Sequence of chain 1.C:
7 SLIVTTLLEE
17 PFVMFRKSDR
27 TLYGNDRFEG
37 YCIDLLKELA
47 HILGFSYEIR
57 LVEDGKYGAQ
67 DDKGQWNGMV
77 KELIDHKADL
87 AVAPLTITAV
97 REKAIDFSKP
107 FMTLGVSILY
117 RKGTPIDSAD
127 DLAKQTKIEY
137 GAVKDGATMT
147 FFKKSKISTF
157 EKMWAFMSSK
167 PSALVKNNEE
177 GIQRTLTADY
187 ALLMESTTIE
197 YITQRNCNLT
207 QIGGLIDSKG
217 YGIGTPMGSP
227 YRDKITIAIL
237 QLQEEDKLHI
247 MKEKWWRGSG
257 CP

Sequence of chain 1.B:
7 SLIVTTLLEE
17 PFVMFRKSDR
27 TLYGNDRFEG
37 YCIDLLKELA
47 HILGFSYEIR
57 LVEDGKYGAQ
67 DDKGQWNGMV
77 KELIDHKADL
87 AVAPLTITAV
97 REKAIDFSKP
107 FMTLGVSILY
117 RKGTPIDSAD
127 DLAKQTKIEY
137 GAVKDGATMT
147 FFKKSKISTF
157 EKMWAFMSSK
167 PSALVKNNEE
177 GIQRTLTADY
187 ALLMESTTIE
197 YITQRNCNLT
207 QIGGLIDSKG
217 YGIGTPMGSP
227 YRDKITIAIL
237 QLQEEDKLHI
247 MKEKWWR

This small molecule binds to this protein.
Small molecule (SMILES): O=S1(=O)NCN(C2CC2)c2ccc(F)cc21

Binding-site contacts:
Ligand atom CAN contacts residue SER214 of chain 1.B at 3.9 Å.
Ligand atom FAC contacts residue PRO106 of chain 1.B at 3.2 Å.
Ligand atom CAN contacts residue PRO106 of chain 1.C at 3.5 Å (hydrophobic).
Ligand atom CAE contacts residue SER214 of chain 1.B at 3.5 Å.
Ligand atom CAL contacts residue SER214 of chain 1.B at 3.7 Å.
Ligand atom CAK contacts residue GLY216 of chain 1.B at 3.8 Å.
Ligand atom OAA contacts residue ILE93 of chain 1.B at 3.5 Å.
Ligand atom OAA contacts residue LEU236 of chain 1.C at 3.2 Å.
Ligand atom CAK contacts residue PRO106 of chain 1.B at 3.7 Å (hydrophobic).
Ligand atom CAE contacts residue LYS215 of chain 1.B at 3.9 Å.
Ligand atom NAO contacts residue PRO106 of chain 1.C at 3.3 Å (h-bond).
Ligand atom CAH contacts residue MET108 of chain 1.C at 3.5 Å (hydrophobic).
Ligand atom CAF contacts residue GLY216 of chain 1.B at 3.7 Å.
Ligand atom CAH contacts residue GOL1 of chain 1.HA at 3.3 Å.
Ligand atom CAE contacts residue THR109 of chain 1.C at 3.5 Å.
Ligand atom CAD contacts residue LYS215 of chain 1.B at 3.2 Å.
Ligand atom CAG contacts residue GLN239 of chain 1.C at 3.5 Å.
Ligand atom CAH contacts residue PRO106 of chain 1.C at 4.0 Å (hydrophobic).
Ligand atom CAK contacts residue LYS215 of chain 1.B at 3.1 Å.
Ligand atom FAC contacts residue THR109 of chain 1.B at 3.2 Å.
Ligand atom CAI contacts residue GLN239 of chain 1.C at 3.9 Å.
Ligand atom CAI contacts residue PRO106 of chain 1.C at 3.5 Å (hydrophobic).
Ligand atom NAJ contacts residue LEU236 of chain 1.C at 3.3 Å.
Ligand atom FAC contacts residue GLY216 of chain 1.B at 3.4 Å.
Ligand atom SAP contacts residue LEU236 of chain 1.C at 3.8 Å.
Ligand atom NAJ contacts residue PRO106 of chain 1.C at 3.0 Å (h-bond).
Ligand atom CAN contacts residue GLN239 of chain 1.C at 3.8 Å.
Ligand atom FAC contacts residue LYS215 of chain 1.B at 3.2 Å.
Ligand atom CAD contacts residue THR109 of chain 1.C at 3.6 Å.
Ligand atom CAF contacts residue PRO106 of chain 1.B at 3.5 Å (hydrophobic).
Ligand atom CAG contacts residue GOL1 of chain 1.HA at 3.7 Å.
Ligand atom CAM contacts residue PRO106 of chain 1.C at 3.8 Å (hydrophobic).
Ligand atom CAF contacts residue LYS215 of chain 1.B at 3.7 Å.
Ligand atom OAB contacts residue PRO106 of chain 1.C at 3.2 Å.
Ligand atom FAC contacts residue 2J91 of chain 1.T at 3.9 Å.
Ligand atom CAH contacts residue PHE107 of chain 1.C at 3.3 Å (hydrophobic).
Ligand atom NAO contacts residue SER214 of chain 1.B at 3.6 Å (h-bond).
Ligand atom OAB contacts residue LYS105 of chain 1.C at 3.3 Å.
Ligand atom CAI contacts residue SER214 of chain 1.B at 3.9 Å.
Ligand atom CAG contacts residue SER214 of chain 1.B at 3.4 Å.